The protein below binds the small molecule below.
Small molecule (SMILES): O=C(O)c1cc(O)ccc1O

Binding-site contacts:
Ligand atom CAJ contacts residue GOL1 of chain 1.F at 4.0 Å.
Ligand atom CAI contacts residue LEU197 of chain 1.A at 3.9 Å (hydrophobic).
Ligand atom CAE contacts residue GOL1 of chain 1.F at 4.1 Å.
Ligand atom OAB contacts residue THR199 of chain 1.A at 2.7 Å (h-bond).
Ligand atom OAD contacts residue VAL121 of chain 1.A at 3.4 Å.
Ligand atom CAH contacts residue THR199 of chain 1.A at 3.5 Å.
Ligand atom CAH contacts residue GOL1 of chain 1.F at 4.4 Å.
Ligand atom OAB contacts residue LEU197 of chain 1.A at 3.6 Å.
Ligand atom CAK contacts residue GOL1 of chain 1.F at 3.9 Å.
Ligand atom CAK contacts residue LEU197 of chain 1.A at 3.8 Å (hydrophobic).
Ligand atom CAH contacts residue THR198 of chain 1.A at 4.1 Å.
Ligand atom CAE contacts residue PHE130 of chain 1.A at 3.9 Å (hydrophobic).
Ligand atom CAI contacts residue THR199 of chain 1.A at 4.2 Å.
Ligand atom OAC contacts residue PRO201 of chain 1.A at 3.6 Å.
Ligand atom CAJ contacts residue GLN92 of chain 1.A at 4.0 Å.
Ligand atom CAF contacts residue GLN92 of chain 1.A at 3.9 Å.
Ligand atom OAC contacts residue LEU197 of chain 1.A at 4.0 Å.
Ligand atom OAC contacts residue PRO200 of chain 1.A at 4.0 Å.
Ligand atom CAG contacts residue GOL1 of chain 1.F at 3.9 Å.
Ligand atom CAH contacts residue HIS94 of chain 1.A at 4.2 Å.
Ligand atom OAA contacts residue LEU197 of chain 1.A at 4.1 Å.
Ligand atom OAA contacts residue THR198 of chain 1.A at 4.4 Å.
Ligand atom CAH contacts residue ZN1 of chain 1.B at 4.5 Å.
Ligand atom CAG contacts residue THR199 of chain 1.A at 3.2 Å.
Ligand atom OAA contacts residue ZN1 of chain 1.B at 3.8 Å.
Ligand atom CAG contacts residue LEU197 of chain 1.A at 3.7 Å (hydrophobic).
Ligand atom CAK contacts residue THR199 of chain 1.A at 3.7 Å.
Ligand atom OAA contacts residue HIS94 of chain 1.A at 3.5 Å.
Ligand atom OAB contacts residue THR198 of chain 1.A at 3.2 Å (h-bond).
Ligand atom CAI contacts residue GOL1 of chain 1.F at 4.2 Å.
Ligand atom CAF contacts residue GOL1 of chain 1.F at 3.9 Å.
Ligand atom OAD contacts residue HIS94 of chain 1.A at 3.7 Å.
Ligand atom CAE contacts residue LEU197 of chain 1.A at 4.5 Å (hydrophobic).
Ligand atom CAH contacts residue LEU197 of chain 1.A at 3.9 Å (hydrophobic).
Ligand atom OAD contacts residue LEU197 of chain 1.A at 4.3 Å.
Ligand atom OAD contacts residue GLN92 of chain 1.A at 3.8 Å.
Ligand atom CAF contacts residue PHE130 of chain 1.A at 3.9 Å (hydrophobic).
Ligand atom OAC contacts residue THR199 of chain 1.A at 4.4 Å.
Ligand atom CAJ contacts residue LEU197 of chain 1.A at 4.0 Å (hydrophobic).

Sequence of chain 1.A:
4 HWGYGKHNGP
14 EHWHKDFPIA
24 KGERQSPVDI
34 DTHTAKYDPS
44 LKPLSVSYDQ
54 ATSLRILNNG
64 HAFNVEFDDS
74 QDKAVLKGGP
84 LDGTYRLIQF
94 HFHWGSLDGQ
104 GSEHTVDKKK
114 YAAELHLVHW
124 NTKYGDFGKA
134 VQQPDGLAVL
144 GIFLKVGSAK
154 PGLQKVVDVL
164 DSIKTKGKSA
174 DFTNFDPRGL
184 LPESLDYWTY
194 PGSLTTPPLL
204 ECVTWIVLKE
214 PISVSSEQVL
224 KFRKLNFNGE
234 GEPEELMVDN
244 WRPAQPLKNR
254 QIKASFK